This protein binds this small molecule.
Small molecule (SMILES): Nc1ncnc2c1ncn2[C@@H]1O[C@H](CF)[C@@H](O)[C@H]1O

Sequence of chain 2.C:
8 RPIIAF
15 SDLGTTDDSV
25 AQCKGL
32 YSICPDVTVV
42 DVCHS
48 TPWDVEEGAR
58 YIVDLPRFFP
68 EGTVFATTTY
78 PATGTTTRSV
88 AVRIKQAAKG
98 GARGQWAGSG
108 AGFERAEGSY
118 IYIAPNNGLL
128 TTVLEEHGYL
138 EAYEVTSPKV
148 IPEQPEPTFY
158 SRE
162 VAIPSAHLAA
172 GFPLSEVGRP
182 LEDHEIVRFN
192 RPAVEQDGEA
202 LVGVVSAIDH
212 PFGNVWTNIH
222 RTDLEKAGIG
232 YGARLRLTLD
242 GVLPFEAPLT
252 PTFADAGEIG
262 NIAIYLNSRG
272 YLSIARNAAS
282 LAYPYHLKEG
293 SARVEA

Binding-site contacts:
Ligand atom C5 contacts residue PHE254 of chain 2.A at 3.5 Å (hydrophobic).
Ligand atom N6 contacts residue PHE254 of chain 2.A at 3.4 Å.
Ligand atom O3' contacts residue ASP16 of chain 2.C at 2.9 Å (salt-bridge).
Ligand atom F19 contacts residue TYR157 of chain 2.C at 3.2 Å.
Ligand atom N7 contacts residue ASN215 of chain 2.A at 3.2 Å (h-bond).
Ligand atom F19 contacts residue SER158 of chain 2.C at 2.9 Å.
Ligand atom N3 contacts residue PRO78 of chain 2.C at 3.5 Å.
Ligand atom C6 contacts residue TRP50 of chain 2.C at 3.6 Å (hydrophobic).
Ligand atom C8 contacts residue PHE213 of chain 2.A at 3.6 Å (hydrophobic).
Ligand atom O4' contacts residue THR80 of chain 2.C at 3.4 Å.
Ligand atom C1' contacts residue TYR77 of chain 2.C at 3.6 Å (hydrophobic).
Ligand atom O3' contacts residue TYR77 of chain 2.C at 3.4 Å (h-bond).
Ligand atom C5' contacts residue PHE156 of chain 2.C at 3.6 Å (hydrophobic).
Ligand atom N1 contacts residue ALA279 of chain 2.A at 2.9 Å (h-bond).
Ligand atom C6 contacts residue ARG277 of chain 2.A at 3.5 Å.
Ligand atom N3 contacts residue TRP50 of chain 2.C at 3.5 Å (h-bond).
Ligand atom N6 contacts residue ARG277 of chain 2.A at 2.6 Å (salt-bridge).
Ligand atom C4 contacts residue TRP50 of chain 2.C at 3.4 Å (hydrophobic).
Ligand atom O2' contacts residue TYR77 of chain 2.C at 3.3 Å (h-bond).
Ligand atom C2 contacts residue PHE254 of chain 2.A at 3.5 Å (hydrophobic).
Ligand atom C5' contacts residue THR155 of chain 2.C at 3.1 Å.
Ligand atom O4' contacts residue MET1 of chain 2.I at 3.4 Å (h-bond).
Ligand atom C4 contacts residue PHE254 of chain 2.A at 3.5 Å (hydrophobic).
Ligand atom C5' contacts residue MET1 of chain 2.I at 3.4 Å (hydrophobic).
Ligand atom O2' contacts residue TRP50 of chain 2.C at 3.3 Å (h-bond).
Ligand atom N3 contacts residue PHE254 of chain 2.A at 3.5 Å.
Ligand atom C4' contacts residue TYR77 of chain 2.C at 3.6 Å (hydrophobic).
Ligand atom C6 contacts residue PHE254 of chain 2.A at 3.4 Å (hydrophobic).
Ligand atom N1 contacts residue PHE254 of chain 2.A at 3.2 Å.
Ligand atom C3' contacts residue ASP16 of chain 2.C at 3.6 Å.
Ligand atom C2' contacts residue ASP16 of chain 2.C at 3.4 Å.
Ligand atom N9 contacts residue TRP50 of chain 2.C at 3.5 Å (h-bond).
Ligand atom F19 contacts residue PHE156 of chain 2.C at 3.4 Å.
Ligand atom N7 contacts residue PHE254 of chain 2.A at 3.6 Å.
Ligand atom C5 contacts residue TRP50 of chain 2.C at 3.5 Å (hydrophobic).
Ligand atom O2' contacts residue ASP16 of chain 2.C at 2.5 Å (salt-bridge).
Ligand atom N1 contacts residue ARG277 of chain 2.A at 3.6 Å (salt-bridge).
Ligand atom C2 contacts residue PRO78 of chain 2.C at 3.4 Å (hydrophobic).
Ligand atom N6 contacts residue ASN215 of chain 2.A at 3.1 Å (h-bond).
Ligand atom O3' contacts residue SER158 of chain 2.C at 2.7 Å (h-bond).

Sequence of chain 2.A:
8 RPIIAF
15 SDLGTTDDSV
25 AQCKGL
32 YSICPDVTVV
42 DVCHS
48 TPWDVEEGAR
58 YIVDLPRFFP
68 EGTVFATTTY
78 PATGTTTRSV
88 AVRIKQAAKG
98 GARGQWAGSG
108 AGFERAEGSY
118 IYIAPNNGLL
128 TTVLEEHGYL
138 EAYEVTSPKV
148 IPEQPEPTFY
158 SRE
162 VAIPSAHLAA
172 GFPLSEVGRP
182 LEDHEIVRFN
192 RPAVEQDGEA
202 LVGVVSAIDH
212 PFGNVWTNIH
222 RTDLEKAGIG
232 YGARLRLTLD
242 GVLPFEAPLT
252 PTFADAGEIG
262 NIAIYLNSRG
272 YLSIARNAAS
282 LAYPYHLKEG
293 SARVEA